A protein and the small-molecule ligand that binds it are described below.
Small molecule (SMILES): CC(C)[C@H](NC(=O)[C@H](CC(N)=O)NC(=O)[C@@H](NC(=O)[C@H](Cc1ccc(OP(=O)(O)O)cc1)NC(=O)[C@@H]([NH3+])CO)C(C)C)C(=O)N[C@H](C=O)CCC(N)=O

Binding-site contacts:
Ligand atom P contacts residue SER37 of chain 1.N at 3.7 Å.
Ligand atom O2P contacts residue ARG33 of chain 1.N at 2.8 Å (salt-bridge).
Ligand atom OH contacts residue SER37 of chain 1.N at 3.5 Å (h-bond).
Ligand atom CZ contacts residue SER43 of chain 1.N at 3.8 Å.
Ligand atom CB contacts residue PHE55 of chain 1.N at 3.6 Å (hydrophobic).
Ligand atom CD2 contacts residue HIS54 of chain 1.N at 3.8 Å.
Ligand atom CB contacts residue HIS54 of chain 1.N at 3.5 Å.
Ligand atom P contacts residue SER43 of chain 1.N at 3.8 Å.
Ligand atom OE1 contacts residue VAL70 of chain 1.N at 3.4 Å.
Ligand atom O2P contacts residue ARG14 of chain 1.N at 3.1 Å (salt-bridge).
Ligand atom CG contacts residue LYS56 of chain 1.N at 3.5 Å.
Ligand atom O1P contacts residue GLU36 of chain 1.N at 2.8 Å (salt-bridge).
Ligand atom CA contacts residue ARG14 of chain 1.N at 3.7 Å.
Ligand atom ND2 contacts residue LYS56 of chain 1.N at 2.9 Å (salt-bridge).
Ligand atom O1P contacts residue SER43 of chain 1.N at 3.2 Å (h-bond).
Ligand atom OE1 contacts residue LYS71 of chain 1.N at 2.7 Å (salt-bridge).
Ligand atom CD2 contacts residue PHE55 of chain 1.N at 3.8 Å (hydrophobic).
Ligand atom OD1 contacts residue PHE55 of chain 1.N at 3.5 Å.
Ligand atom CG1 contacts residue PHE55 of chain 1.N at 3.7 Å (hydrophobic).
Ligand atom C contacts residue HIS54 of chain 1.N at 3.5 Å.
Ligand atom CE2 contacts residue SER43 of chain 1.N at 3.4 Å.
Ligand atom OH contacts residue SER43 of chain 1.N at 3.3 Å (h-bond).
Ligand atom OH contacts residue SER35 of chain 1.N at 3.7 Å.
Ligand atom C contacts residue ARG14 of chain 1.N at 3.5 Å.
Ligand atom O1P contacts residue ARG33 of chain 1.N at 2.6 Å (salt-bridge).
Ligand atom O1P contacts residue SER35 of chain 1.N at 3.3 Å.
Ligand atom CD2 contacts residue LYS56 of chain 1.N at 3.7 Å.
Ligand atom CB contacts residue HIS54 of chain 1.N at 3.8 Å.
Ligand atom CG2 contacts residue HIS54 of chain 1.N at 3.5 Å.
Ligand atom P contacts residue ARG33 of chain 1.N at 3.6 Å.
Ligand atom O3P contacts residue SER37 of chain 1.N at 2.7 Å (h-bond).
Ligand atom CA contacts residue HIS54 of chain 1.N at 3.3 Å.
Ligand atom ND2 contacts residue GLY68 of chain 1.N at 3.1 Å (h-bond).
Ligand atom CD contacts residue LYS71 of chain 1.N at 3.7 Å.
Ligand atom OD1 contacts residue LYS56 of chain 1.N at 2.9 Å (salt-bridge).
Ligand atom OG contacts residue ARG14 of chain 1.N at 3.5 Å (salt-bridge).
Ligand atom CB contacts residue GLY68 of chain 1.N at 3.4 Å.
Ligand atom O contacts residue ARG14 of chain 1.N at 2.6 Å (salt-bridge).
Ligand atom ND2 contacts residue LEU67 of chain 1.N at 3.6 Å.
Ligand atom N contacts residue HIS54 of chain 1.N at 2.8 Å (h-bond).

Sequence of chain 1.N:
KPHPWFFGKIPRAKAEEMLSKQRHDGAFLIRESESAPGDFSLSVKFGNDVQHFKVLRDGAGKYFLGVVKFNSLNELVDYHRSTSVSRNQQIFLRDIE

Sequence of chain 1.M:
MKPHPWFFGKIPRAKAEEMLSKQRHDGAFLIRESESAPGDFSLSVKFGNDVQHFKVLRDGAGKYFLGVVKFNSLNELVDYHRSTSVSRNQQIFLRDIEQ